Sequence of chain 1.G:
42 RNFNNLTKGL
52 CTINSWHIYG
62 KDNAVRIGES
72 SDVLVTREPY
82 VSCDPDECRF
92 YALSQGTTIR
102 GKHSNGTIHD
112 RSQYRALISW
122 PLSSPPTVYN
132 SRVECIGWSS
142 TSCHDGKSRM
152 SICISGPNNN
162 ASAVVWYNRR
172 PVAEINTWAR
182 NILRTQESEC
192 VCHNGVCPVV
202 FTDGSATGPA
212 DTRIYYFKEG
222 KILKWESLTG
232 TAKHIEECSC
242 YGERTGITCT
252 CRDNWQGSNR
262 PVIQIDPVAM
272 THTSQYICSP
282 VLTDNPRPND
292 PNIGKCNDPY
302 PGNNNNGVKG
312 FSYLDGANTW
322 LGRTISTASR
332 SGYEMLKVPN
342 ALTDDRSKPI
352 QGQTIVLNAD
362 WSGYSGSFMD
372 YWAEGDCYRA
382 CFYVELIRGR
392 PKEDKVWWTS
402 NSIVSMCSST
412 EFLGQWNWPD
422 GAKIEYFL

This small molecule binds to this protein.
Small molecule (SMILES): CC(=O)N[C@H]1[C@H](O[C@H]2[C@H](O)[C@@H](NC(C)=O)CO[C@@H]2CO)O[C@H](CO)[C@@H](O)[C@@H]1O

Binding-site contacts:
Ligand atom C7 contacts residue ASN106 of chain 1.G at 3.1 Å.
Ligand atom O7 contacts residue TRP398 of chain 1.G at 3.6 Å.
Ligand atom N2 contacts residue TRP398 of chain 1.G at 3.6 Å.
Ligand atom C5 contacts residue ASN106 of chain 1.G at 3.6 Å.
Ligand atom C3 contacts residue TRP398 of chain 1.G at 3.9 Å (hydrophobic).
Ligand atom C1 contacts residue TRP398 of chain 1.G at 3.9 Å (hydrophobic).
Ligand atom O7 contacts residue ASN106 of chain 1.G at 3.2 Å (h-bond).
Ligand atom C1 contacts residue ASN106 of chain 1.G at 1.4 Å.
Ligand atom C2 contacts residue ASN106 of chain 1.G at 2.3 Å.
Ligand atom C2 contacts residue TRP398 of chain 1.G at 4.3 Å (hydrophobic).
Ligand atom C8 contacts residue ASN106 of chain 1.G at 4.2 Å.
Ligand atom C5 contacts residue TRP398 of chain 1.G at 4.2 Å (hydrophobic).
Ligand atom O3 contacts residue TRP398 of chain 1.G at 4.3 Å.
Ligand atom N2 contacts residue ASN106 of chain 1.G at 2.8 Å (h-bond).
Ligand atom C3 contacts residue ASN106 of chain 1.G at 3.6 Å.
Ligand atom O5 contacts residue ASN106 of chain 1.G at 2.4 Å (h-bond).
Ligand atom C8 contacts residue TRP398 of chain 1.G at 3.4 Å (hydrophobic).
Ligand atom O4 contacts residue TRP398 of chain 1.G at 4.2 Å.
Ligand atom C4 contacts residue ASN106 of chain 1.G at 4.2 Å.
Ligand atom C7 contacts residue TRP398 of chain 1.G at 4.0 Å (hydrophobic).